A protein and the small-molecule ligand that binds it are described below.
Small molecule (SMILES): NCCC[C@H](N)C(=O)O

Binding-site contacts:
Ligand atom C contacts residue THR127 of chain 1.A at 4.1 Å.
Ligand atom OXT contacts residue LYS189 of chain 1.A at 4.1 Å.
Ligand atom OXT contacts residue GLY128 of chain 1.A at 4.3 Å.
Ligand atom NE contacts residue ASN200 of chain 1.B at 2.7 Å (h-bond).
Ligand atom CG contacts residue SER205 of chain 1.B at 3.5 Å.
Ligand atom CB contacts residue SER205 of chain 1.B at 4.0 Å.
Ligand atom NE contacts residue SER205 of chain 1.B at 2.7 Å (h-bond).
Ligand atom O contacts residue GLY192 of chain 1.A at 4.0 Å.
Ligand atom NE contacts residue ARG126 of chain 1.D at 4.0 Å.
Ligand atom CA contacts residue GLY192 of chain 1.A at 4.3 Å.
Ligand atom CD contacts residue MET193 of chain 1.A at 4.2 Å (hydrophobic).
Ligand atom OXT contacts residue THR127 of chain 1.A at 4.3 Å.
Ligand atom OXT contacts residue THR167 of chain 1.A at 4.3 Å.
Ligand atom CD contacts residue ASN200 of chain 1.B at 3.5 Å.
Ligand atom CA contacts residue THR1 of chain 1.B at 3.4 Å.
Ligand atom N contacts residue MET193 of chain 1.A at 3.9 Å.
Ligand atom C contacts residue LYS189 of chain 1.A at 3.9 Å.
Ligand atom O contacts residue LYS189 of chain 1.A at 2.9 Å (salt-bridge).
Ligand atom C contacts residue THR166 of chain 1.A at 3.4 Å.
Ligand atom CD contacts residue GLU81 of chain 1.B at 3.5 Å.
Ligand atom OXT contacts residue THR166 of chain 1.A at 2.7 Å (h-bond).
Ligand atom CA contacts residue GLY128 of chain 1.A at 4.0 Å.
Ligand atom CD contacts residue SER205 of chain 1.B at 3.5 Å.
Ligand atom CD contacts residue GLY192 of chain 1.A at 4.1 Å.
Ligand atom NE contacts residue GLU81 of chain 1.B at 2.8 Å (salt-bridge).
Ligand atom CB contacts residue THR1 of chain 1.B at 3.8 Å.
Ligand atom CB contacts residue MET193 of chain 1.A at 3.5 Å (hydrophobic).
Ligand atom O contacts residue THR1 of chain 1.B at 2.8 Å (h-bond).
Ligand atom O contacts residue THR127 of chain 1.A at 3.8 Å.
Ligand atom CD contacts residue ARG126 of chain 1.D at 4.2 Å.
Ligand atom O contacts residue THR166 of chain 1.A at 3.2 Å (h-bond).
Ligand atom CG contacts residue GLY192 of chain 1.A at 4.2 Å.
Ligand atom C contacts residue THR1 of chain 1.B at 3.5 Å.
Ligand atom CG contacts residue GLU81 of chain 1.B at 3.8 Å.
Ligand atom CA contacts residue SER205 of chain 1.B at 4.0 Å.
Ligand atom NE contacts residue THR167 of chain 1.A at 4.3 Å.
Ligand atom CD contacts residue LEU112 of chain 1.D at 4.2 Å (hydrophobic).
Ligand atom N contacts residue THR1 of chain 1.B at 2.7 Å (h-bond).
Ligand atom CB contacts residue GLY192 of chain 1.A at 3.5 Å.
Ligand atom N contacts residue GLY128 of chain 1.A at 4.1 Å.

Sequence of chain 1.A:
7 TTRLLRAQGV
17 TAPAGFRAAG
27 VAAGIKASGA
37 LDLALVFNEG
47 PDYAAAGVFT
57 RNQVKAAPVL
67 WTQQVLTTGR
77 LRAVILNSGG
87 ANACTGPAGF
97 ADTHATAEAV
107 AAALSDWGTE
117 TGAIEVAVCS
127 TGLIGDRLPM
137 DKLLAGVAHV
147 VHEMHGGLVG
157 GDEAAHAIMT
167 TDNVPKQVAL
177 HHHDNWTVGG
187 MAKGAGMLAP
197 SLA

Sequence of chain 1.B:
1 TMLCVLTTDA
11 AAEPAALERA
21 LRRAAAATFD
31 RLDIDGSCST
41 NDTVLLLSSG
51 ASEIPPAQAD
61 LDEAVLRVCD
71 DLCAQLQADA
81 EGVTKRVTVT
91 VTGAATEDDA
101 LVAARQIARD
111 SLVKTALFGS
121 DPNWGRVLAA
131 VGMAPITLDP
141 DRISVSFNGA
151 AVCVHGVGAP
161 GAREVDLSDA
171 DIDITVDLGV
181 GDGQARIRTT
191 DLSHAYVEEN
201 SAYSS

Sequence of chain 1.D:
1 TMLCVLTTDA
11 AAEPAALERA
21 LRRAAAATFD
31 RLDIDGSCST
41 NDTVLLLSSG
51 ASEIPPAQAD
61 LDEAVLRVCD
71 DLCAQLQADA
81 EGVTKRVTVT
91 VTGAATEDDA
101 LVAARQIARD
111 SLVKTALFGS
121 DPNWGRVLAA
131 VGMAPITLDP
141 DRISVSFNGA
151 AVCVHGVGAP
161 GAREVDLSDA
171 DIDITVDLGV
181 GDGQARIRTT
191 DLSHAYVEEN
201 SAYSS